The protein below binds the small molecule below.
Small molecule (SMILES): CC(=O)N[C@@H]1[C@@H](O)[C@H](O)[C@@H](CO)O[C@H]1O

Sequence of chain 1.B:
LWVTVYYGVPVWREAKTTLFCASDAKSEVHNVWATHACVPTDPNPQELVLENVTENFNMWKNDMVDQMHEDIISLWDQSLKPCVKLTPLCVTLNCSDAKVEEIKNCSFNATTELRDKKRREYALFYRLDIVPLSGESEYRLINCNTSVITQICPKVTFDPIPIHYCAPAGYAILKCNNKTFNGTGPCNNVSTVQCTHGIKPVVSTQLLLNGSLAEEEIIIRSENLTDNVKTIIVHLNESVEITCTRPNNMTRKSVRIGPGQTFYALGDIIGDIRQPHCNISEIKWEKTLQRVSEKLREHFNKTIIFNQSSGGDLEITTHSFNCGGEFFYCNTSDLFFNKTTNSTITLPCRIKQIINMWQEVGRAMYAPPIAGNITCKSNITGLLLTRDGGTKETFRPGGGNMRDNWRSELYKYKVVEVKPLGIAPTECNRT

Binding-site contacts:
Ligand atom C7 contacts residue ASN317 of chain 1.B at 3.1 Å.
Ligand atom C8 contacts residue ASN317 of chain 1.B at 3.5 Å.
Ligand atom C5 contacts residue ASN317 of chain 1.B at 3.7 Å.
Ligand atom C1 contacts residue ASN317 of chain 1.B at 1.4 Å.
Ligand atom C2 contacts residue ASN317 of chain 1.B at 2.5 Å.
Ligand atom C8 contacts residue LYS318 of chain 1.B at 4.2 Å.
Ligand atom N2 contacts residue ASN317 of chain 1.B at 2.9 Å (h-bond).
Ligand atom O7 contacts residue ASN317 of chain 1.B at 2.9 Å (h-bond).
Ligand atom O5 contacts residue ASN317 of chain 1.B at 2.4 Å (h-bond).
Ligand atom C3 contacts residue ASN317 of chain 1.B at 3.8 Å.
Ligand atom C4 contacts residue ASN317 of chain 1.B at 4.2 Å.